Sequence of chain 2.A:
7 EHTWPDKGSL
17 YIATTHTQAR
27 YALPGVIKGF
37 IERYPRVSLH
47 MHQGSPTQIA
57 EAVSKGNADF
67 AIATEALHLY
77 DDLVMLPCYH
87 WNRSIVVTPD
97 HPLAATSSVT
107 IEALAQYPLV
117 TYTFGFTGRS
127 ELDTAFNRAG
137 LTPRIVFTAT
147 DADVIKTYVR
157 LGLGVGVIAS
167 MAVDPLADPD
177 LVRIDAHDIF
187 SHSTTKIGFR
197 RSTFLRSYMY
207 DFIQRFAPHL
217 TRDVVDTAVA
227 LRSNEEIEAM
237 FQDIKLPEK

The small molecule below binds the protein below.
Small molecule (SMILES): CC(=O)N[C@@H](CO)C(=O)O

Binding-site contacts:
Ligand atom OXT contacts residue LYS245 of chain 2.A at 3.1 Å.
Ligand atom CB contacts residue LYS245 of chain 2.A at 3.4 Å.
Ligand atom C contacts residue TYR27 of chain 2.A at 3.8 Å (hydrophobic).
Ligand atom OXT contacts residue TYR85 of chain 2.A at 4.3 Å.
Ligand atom CB contacts residue ALA28 of chain 2.A at 4.0 Å (hydrophobic).
Ligand atom CA contacts residue ALA28 of chain 2.A at 3.8 Å (hydrophobic).
Ligand atom O contacts residue LYS245 of chain 2.A at 3.9 Å.
Ligand atom OG contacts residue ALA28 of chain 2.A at 4.0 Å.
Ligand atom O contacts residue TYR27 of chain 2.A at 3.7 Å.
Ligand atom OXT contacts residue ALA28 of chain 2.A at 3.8 Å.
Ligand atom CA contacts residue LYS245 of chain 2.A at 3.9 Å.
Ligand atom N contacts residue LYS245 of chain 2.A at 4.2 Å.
Ligand atom OAC contacts residue ALA28 of chain 2.A at 3.8 Å.
Ligand atom OAC contacts residue TYR27 of chain 2.A at 4.2 Å.
Ligand atom OXT contacts residue TYR27 of chain 2.A at 4.3 Å.
Ligand atom OXT contacts residue MET167 of chain 2.A at 3.9 Å.
Ligand atom CA contacts residue TYR27 of chain 2.A at 4.1 Å (hydrophobic).
Ligand atom C contacts residue ALA28 of chain 2.A at 4.0 Å (hydrophobic).
Ligand atom OG contacts residue LYS245 of chain 2.A at 4.0 Å.
Ligand atom C contacts residue LYS245 of chain 2.A at 3.4 Å.
Ligand atom OG contacts residue PHE212 of chain 2.A at 4.2 Å.